Binding-site contacts:
Ligand atom C14 contacts residue CYS17 of chain 1.A at 2.7 Å (hydrophobic).
Ligand atom C04 contacts residue ALA241 of chain 1.A at 4.0 Å (hydrophobic).
Ligand atom C10 contacts residue THR240 of chain 1.A at 4.1 Å.
Ligand atom C13 contacts residue ALA239 of chain 1.A at 3.1 Å (hydrophobic).
Ligand atom C13 contacts residue ASN258 of chain 1.A at 4.0 Å.
Ligand atom C16 contacts residue ALA260 of chain 1.A at 3.8 Å (hydrophobic).
Ligand atom C16 contacts residue ASN258 of chain 1.A at 4.2 Å.
Ligand atom C11 contacts residue CYS17 of chain 1.A at 4.1 Å (hydrophobic).
Ligand atom O15 contacts residue ASN258 of chain 1.A at 3.1 Å.
Ligand atom C12 contacts residue ALA239 of chain 1.A at 4.1 Å (hydrophobic).
Ligand atom C13 contacts residue THR240 of chain 1.A at 3.6 Å.
Ligand atom C14 contacts residue ASN258 of chain 1.A at 3.8 Å.
Ligand atom C03 contacts residue ALA241 of chain 1.A at 4.0 Å (hydrophobic).
Ligand atom O15 contacts residue CYS17 of chain 1.A at 2.9 Å (h-bond).
Ligand atom C16 contacts residue CYS17 of chain 1.A at 1.8 Å (hydrophobic).
Ligand atom C12 contacts residue ASN258 of chain 1.A at 3.2 Å.
Ligand atom C06 contacts residue THR240 of chain 1.A at 3.6 Å.
Ligand atom C05 contacts residue THR240 of chain 1.A at 3.7 Å.
Ligand atom C11 contacts residue THR240 of chain 1.A at 4.1 Å.
Ligand atom C07 contacts residue THR240 of chain 1.A at 4.2 Å.
Ligand atom C12 contacts residue ASP238 of chain 1.A at 3.0 Å.
Ligand atom C12 contacts residue THR240 of chain 1.A at 4.1 Å.
Ligand atom C11 contacts residue ASP238 of chain 1.A at 4.2 Å.
Ligand atom C06 contacts residue ALA239 of chain 1.A at 3.8 Å (hydrophobic).
Ligand atom C16 contacts residue MET18 of chain 1.A at 4.3 Å (hydrophobic).
Ligand atom C14 contacts residue ALA260 of chain 1.A at 4.1 Å (hydrophobic).
Ligand atom C14 contacts residue ASP238 of chain 1.A at 4.1 Å.
Ligand atom N02 contacts residue ALA241 of chain 1.A at 4.0 Å.
Ligand atom C08 contacts residue GLY20 of chain 1.A at 3.6 Å.
Ligand atom C11 contacts residue ALA260 of chain 1.A at 4.0 Å (hydrophobic).
Ligand atom C05 contacts residue ALA239 of chain 1.A at 3.6 Å (hydrophobic).
Ligand atom C10 contacts residue GLY20 of chain 1.A at 4.3 Å.
Ligand atom C16 contacts residue VAL21 of chain 1.A at 3.8 Å (hydrophobic).
Ligand atom C10 contacts residue ALA260 of chain 1.A at 3.9 Å (hydrophobic).
Ligand atom C13 contacts residue ASP238 of chain 1.A at 3.4 Å.
Ligand atom O15 contacts residue ASP238 of chain 1.A at 3.1 Å (salt-bridge).
Ligand atom C05 contacts residue ALA241 of chain 1.A at 3.9 Å (hydrophobic).
Ligand atom C11 contacts residue ASN258 of chain 1.A at 3.8 Å.
Ligand atom C01 contacts residue ALA241 of chain 1.A at 4.1 Å (hydrophobic).
Ligand atom C10 contacts residue CYS17 of chain 1.A at 3.7 Å (hydrophobic).

Sequence of chain 1.A:
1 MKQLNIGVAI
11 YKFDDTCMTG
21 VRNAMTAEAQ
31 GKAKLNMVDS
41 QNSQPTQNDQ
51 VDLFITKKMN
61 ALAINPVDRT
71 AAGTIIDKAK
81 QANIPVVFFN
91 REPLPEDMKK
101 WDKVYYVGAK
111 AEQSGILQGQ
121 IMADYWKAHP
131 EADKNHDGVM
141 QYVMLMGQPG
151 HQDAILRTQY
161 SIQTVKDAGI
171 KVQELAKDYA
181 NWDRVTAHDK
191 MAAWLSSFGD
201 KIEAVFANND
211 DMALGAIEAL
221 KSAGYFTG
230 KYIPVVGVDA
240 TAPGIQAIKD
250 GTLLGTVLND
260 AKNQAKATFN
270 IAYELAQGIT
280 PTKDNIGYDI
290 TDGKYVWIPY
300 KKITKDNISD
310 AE

A small-molecule ligand and the protein it binds are described below.
Small molecule (SMILES): CN(C)c1ccc2cc(C(=O)CBr)ccc2c1